Sequence of chain 1.C:
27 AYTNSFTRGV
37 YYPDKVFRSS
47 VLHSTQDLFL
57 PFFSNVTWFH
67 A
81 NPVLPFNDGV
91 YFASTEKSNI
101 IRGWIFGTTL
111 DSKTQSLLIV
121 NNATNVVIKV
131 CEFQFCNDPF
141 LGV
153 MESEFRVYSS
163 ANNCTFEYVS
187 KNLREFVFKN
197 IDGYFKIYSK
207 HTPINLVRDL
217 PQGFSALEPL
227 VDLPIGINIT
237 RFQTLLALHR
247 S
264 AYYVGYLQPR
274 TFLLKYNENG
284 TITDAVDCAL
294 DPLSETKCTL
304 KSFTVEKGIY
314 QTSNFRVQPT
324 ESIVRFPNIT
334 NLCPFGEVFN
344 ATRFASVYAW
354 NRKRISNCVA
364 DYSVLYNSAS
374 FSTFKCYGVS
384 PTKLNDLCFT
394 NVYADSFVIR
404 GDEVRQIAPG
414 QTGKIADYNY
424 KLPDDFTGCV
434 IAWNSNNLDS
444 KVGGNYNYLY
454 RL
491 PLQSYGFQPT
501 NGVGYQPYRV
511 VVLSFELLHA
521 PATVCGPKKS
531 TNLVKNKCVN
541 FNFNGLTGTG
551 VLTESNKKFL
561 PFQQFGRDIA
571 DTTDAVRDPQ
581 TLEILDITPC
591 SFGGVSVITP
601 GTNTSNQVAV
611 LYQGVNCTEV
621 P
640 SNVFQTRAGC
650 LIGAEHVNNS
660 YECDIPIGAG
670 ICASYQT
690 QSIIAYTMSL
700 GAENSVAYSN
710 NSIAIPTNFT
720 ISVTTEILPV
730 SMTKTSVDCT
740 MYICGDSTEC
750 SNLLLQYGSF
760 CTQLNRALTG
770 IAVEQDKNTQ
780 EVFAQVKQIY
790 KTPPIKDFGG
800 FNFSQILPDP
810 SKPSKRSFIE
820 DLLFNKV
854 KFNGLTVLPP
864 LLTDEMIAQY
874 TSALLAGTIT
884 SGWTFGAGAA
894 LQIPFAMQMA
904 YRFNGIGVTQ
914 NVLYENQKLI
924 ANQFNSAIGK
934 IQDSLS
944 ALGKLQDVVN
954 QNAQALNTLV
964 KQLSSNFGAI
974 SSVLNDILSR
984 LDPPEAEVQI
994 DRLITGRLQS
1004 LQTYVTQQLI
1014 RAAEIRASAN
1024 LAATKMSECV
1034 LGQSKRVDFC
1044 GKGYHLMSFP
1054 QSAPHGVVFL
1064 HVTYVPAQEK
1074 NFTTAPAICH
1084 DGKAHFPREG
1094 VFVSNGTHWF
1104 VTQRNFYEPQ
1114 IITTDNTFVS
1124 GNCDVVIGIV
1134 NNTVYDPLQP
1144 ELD

The protein below binds the small molecule below.
Small molecule (SMILES): CC(=O)N[C@H]1[C@H](O[C@H]2[C@H](O)[C@@H](NC(C)=O)CO[C@@H]2CO)O[C@H](CO)[C@@H](O)[C@@H]1O

Binding-site contacts:
Ligand atom N2 contacts residue ASN343 of chain 1.C at 2.9 Å (h-bond).
Ligand atom C8 contacts residue PHE342 of chain 1.C at 3.4 Å (hydrophobic).
Ligand atom C7 contacts residue PHE342 of chain 1.C at 4.4 Å (hydrophobic).
Ligand atom O7 contacts residue ASN343 of chain 1.C at 4.2 Å.
Ligand atom N2 contacts residue PHE342 of chain 1.C at 4.3 Å.
Ligand atom C5 contacts residue ASN343 of chain 1.C at 3.6 Å.
Ligand atom C1 contacts residue ASN343 of chain 1.C at 1.4 Å.
Ligand atom O5 contacts residue ASN343 of chain 1.C at 2.3 Å (h-bond).
Ligand atom C4 contacts residue ASN343 of chain 1.C at 4.3 Å.
Ligand atom C7 contacts residue ASN343 of chain 1.C at 3.8 Å.
Ligand atom C3 contacts residue ASN343 of chain 1.C at 3.8 Å.
Ligand atom C2 contacts residue ASN343 of chain 1.C at 2.5 Å.